The small molecule below binds the protein below.
Small molecule (SMILES): CCc1cc(O)c(Oc2ccccc2[N+](=O)[O-])cc1F

Binding-site contacts:
Ligand atom OAH contacts residue ILE92 of chain 2.A at 3.7 Å.
Ligand atom NAG contacts residue GLY93 of chain 2.A at 3.7 Å.
Ligand atom CAQ contacts residue MET159 of chain 2.A at 4.0 Å (hydrophobic).
Ligand atom NAG contacts residue NAD1 of chain 2.B at 3.3 Å (h-bond).
Ligand atom CAI contacts residue NAD1 of chain 2.B at 3.5 Å.
Ligand atom CAP contacts residue ILE100 of chain 2.A at 3.9 Å (hydrophobic).
Ligand atom FAS contacts residue NAD1 of chain 2.B at 3.0 Å.
Ligand atom CAL contacts residue GLY93 of chain 2.A at 3.9 Å.
Ligand atom OAA contacts residue LYS163 of chain 2.A at 3.7 Å.
Ligand atom NAG contacts residue ALA196 of chain 2.A at 4.0 Å.
Ligand atom CAB contacts residue TYR156 of chain 2.A at 3.6 Å (hydrophobic).
Ligand atom CAR contacts residue NAD1 of chain 2.B at 3.4 Å.
Ligand atom CAC contacts residue NAD1 of chain 2.B at 3.5 Å.
Ligand atom CAJ contacts residue NAD1 of chain 2.B at 3.6 Å.
Ligand atom OAM contacts residue ALA196 of chain 2.A at 3.3 Å.
Ligand atom CAJ contacts residue ALA197 of chain 2.A at 4.0 Å (hydrophobic).
Ligand atom OAD contacts residue NAD1 of chain 2.B at 3.1 Å (h-bond).
Ligand atom OAM contacts residue NAD1 of chain 2.B at 3.4 Å (h-bond).
Ligand atom CAT contacts residue TYR146 of chain 2.A at 3.5 Å (hydrophobic).
Ligand atom CAE contacts residue ALA196 of chain 2.A at 3.7 Å (hydrophobic).
Ligand atom CAL contacts residue PHE94 of chain 2.A at 3.6 Å (hydrophobic).
Ligand atom CAI contacts residue TYR156 of chain 2.A at 3.5 Å (hydrophobic).
Ligand atom CAK contacts residue ALA196 of chain 2.A at 4.0 Å (hydrophobic).
Ligand atom CAE contacts residue NAD1 of chain 2.B at 3.8 Å.
Ligand atom CAN contacts residue NAD1 of chain 2.B at 3.3 Å.
Ligand atom OAH contacts residue GLY93 of chain 2.A at 3.0 Å.
Ligand atom CAB contacts residue NAD1 of chain 2.B at 3.4 Å.
Ligand atom CAR contacts residue TYR146 of chain 2.A at 3.5 Å (hydrophobic).
Ligand atom FAS contacts residue ALA197 of chain 2.A at 3.4 Å.
Ligand atom CAI contacts residue TYR146 of chain 2.A at 3.8 Å (hydrophobic).
Ligand atom OAA contacts residue TYR156 of chain 2.A at 2.7 Å (h-bond).
Ligand atom OAD contacts residue ALA196 of chain 2.A at 3.6 Å.
Ligand atom CAF contacts residue ALA196 of chain 2.A at 3.9 Å (hydrophobic).
Ligand atom OAH contacts residue PHE94 of chain 2.A at 3.9 Å.
Ligand atom CAO contacts residue NAD1 of chain 2.B at 3.1 Å.
Ligand atom OAM contacts residue GLY93 of chain 2.A at 3.9 Å.
Ligand atom CAF contacts residue NAD1 of chain 2.B at 3.9 Å.
Ligand atom FAS contacts residue PHE203 of chain 2.A at 3.4 Å.
Ligand atom OAA contacts residue NAD1 of chain 2.B at 2.5 Å (h-bond).
Ligand atom OAH contacts residue NAD1 of chain 2.B at 2.8 Å (h-bond).

Sequence of chain 2.A:
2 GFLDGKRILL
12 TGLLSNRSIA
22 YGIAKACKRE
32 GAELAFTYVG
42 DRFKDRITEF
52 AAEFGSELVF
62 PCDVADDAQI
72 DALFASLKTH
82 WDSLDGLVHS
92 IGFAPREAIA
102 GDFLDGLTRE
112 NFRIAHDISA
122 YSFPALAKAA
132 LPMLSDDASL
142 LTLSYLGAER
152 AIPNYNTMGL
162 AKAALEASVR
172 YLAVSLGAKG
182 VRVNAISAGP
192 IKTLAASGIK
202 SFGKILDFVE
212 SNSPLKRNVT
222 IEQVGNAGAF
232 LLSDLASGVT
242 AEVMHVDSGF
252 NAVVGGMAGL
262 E